Sequence of chain 1.A:
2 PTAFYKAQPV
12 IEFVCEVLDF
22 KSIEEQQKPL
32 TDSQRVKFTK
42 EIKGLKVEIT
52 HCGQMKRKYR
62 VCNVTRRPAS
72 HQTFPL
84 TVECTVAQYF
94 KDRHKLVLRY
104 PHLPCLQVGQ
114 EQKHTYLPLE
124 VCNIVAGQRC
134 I

The small molecule below binds the protein below.
Small molecule (SMILES): Nc1ccn([C@@H]2O[C@H](CO)[C@@H](O[P](=O)(O)OC[C@H]3O[C@@H](n4cnc5c(=O)nc(N)[nH]c54)[C@H](O)[C@@H]3O[P](=O)(O)OC[C@H]3O[C@@H](n4ccc(=O)[nH]c4=O)[C@H](O)[C@@H]3O[P](=O)(O)OC[C@H]3O[C@@H](n4cnc5c(=O)nc(N)[nH]c54)[C@H](O)[C@@H]3O[P](=O)(O)OC[C@H]3O[C@@H](n4cnc5c(N)ncnc54)[C@H](O)[C@@H]3O[P](=O)(O)OC[C@H]3O[C@@H](n4ccc(N)nc4=O)[C@H](O)[C@@H]3O[P](=O)(O)OC[C@H]3O[C@@H](n4ccc(=O)[nH]c4=O)[C@H](O)[C@@H]3O[P](=O)(O)OC[C@H]3O[C@@H](n4ccc(N)nc4=O)[C@H](O)[C@@H]3O[P](=O)(O)OC[C@H]3O[C@@H](n4ccc(=O)[nH]c4=O)[C@H](O)[C@@H]3O)[C@H]2O)c(=O)n1

Sequence of chain 1.B:
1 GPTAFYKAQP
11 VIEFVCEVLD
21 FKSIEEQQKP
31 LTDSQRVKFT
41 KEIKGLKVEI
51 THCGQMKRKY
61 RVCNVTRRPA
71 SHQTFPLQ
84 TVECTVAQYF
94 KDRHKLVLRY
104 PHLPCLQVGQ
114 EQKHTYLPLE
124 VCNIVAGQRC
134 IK

Binding-site contacts:
Ligand atom OP1 contacts residue HIS52 of chain 1.A at 2.8 Å (h-bond).
Ligand atom OP2 contacts residue ARG61 of chain 1.A at 2.9 Å (salt-bridge).
Ligand atom OP1 contacts residue ARG61 of chain 1.A at 2.8 Å (salt-bridge).
Ligand atom OP2 contacts residue TYR92 of chain 1.A at 2.8 Å (h-bond).
Ligand atom N7 contacts residue A5 of chain 1.D at 3.0 Å.
Ligand atom N2 contacts residue C6 of chain 1.D at 2.8 Å (h-bond).
Ligand atom C1' contacts residue GLN55 of chain 1.B at 3.2 Å.
Ligand atom O2 contacts residue G2 of chain 1.D at 2.6 Å (h-bond).
Ligand atom N6 contacts residue G4 of chain 1.D at 3.3 Å (h-bond).
Ligand atom C2 contacts residue G4 of chain 1.D at 3.3 Å.
Ligand atom OP2 contacts residue ARG58 of chain 1.A at 3.1 Å (salt-bridge).
Ligand atom O4 contacts residue GOL1 of chain 1.E at 2.5 Å (h-bond).
Ligand atom O6 contacts residue A5 of chain 1.D at 3.3 Å (h-bond).
Ligand atom O3' contacts residue TYR119 of chain 1.A at 2.8 Å (h-bond).
Ligand atom OP2 contacts residue LYS47 of chain 1.A at 2.8 Å (salt-bridge).
Ligand atom N1 contacts residue U3 of chain 1.D at 2.9 Å (h-bond).
Ligand atom C2 contacts residue GLN55 of chain 1.B at 3.1 Å.
Ligand atom N6 contacts residue U3 of chain 1.D at 3.0 Å (h-bond).
Ligand atom OP2 contacts residue HIS97 of chain 1.A at 2.7 Å (h-bond).
Ligand atom OP1 contacts residue ARG61 of chain 1.A at 2.8 Å (salt-bridge).
Ligand atom N3 contacts residue G2 of chain 1.D at 2.9 Å (h-bond).
Ligand atom O6 contacts residue G4 of chain 1.D at 2.8 Å (h-bond).
Ligand atom O4 contacts residue LEU77 of chain 1.A at 3.0 Å.
Ligand atom O2 contacts residue GLN55 of chain 1.B at 3.3 Å (h-bond).
Ligand atom O6 contacts residue C6 of chain 1.D at 3.0 Å (h-bond).
Ligand atom N4 contacts residue G2 of chain 1.D at 3.0 Å (h-bond).
Ligand atom OP2 contacts residue ARG58 of chain 1.A at 3.0 Å (salt-bridge).
Ligand atom OP1 contacts residue LYS116 of chain 1.A at 3.0 Å (salt-bridge).
Ligand atom N1 contacts residue C6 of chain 1.D at 2.9 Å (h-bond).
Ligand atom N1 contacts residue GLN55 of chain 1.B at 3.0 Å (h-bond).
Ligand atom O2 contacts residue HIS117 of chain 1.A at 2.7 Å.
Ligand atom O2' contacts residue TYR119 of chain 1.A at 2.8 Å (h-bond).
Ligand atom C6 contacts residue G4 of chain 1.D at 3.2 Å.
Ligand atom O4' contacts residue LYS57 of chain 1.B at 3.0 Å (salt-bridge).
Ligand atom C5 contacts residue TYR92 of chain 1.A at 3.0 Å (hydrophobic).
Ligand atom N7 contacts residue G4 of chain 1.D at 2.8 Å (h-bond).
Ligand atom O2' contacts residue HIS117 of chain 1.A at 2.6 Å (h-bond).
Ligand atom O4 contacts residue A5 of chain 1.D at 3.0 Å (h-bond).
Ligand atom N4 contacts residue U7 of chain 1.D at 2.8 Å (h-bond).
Ligand atom N3 contacts residue A5 of chain 1.D at 2.8 Å (h-bond).